Sequence of chain 1.L:
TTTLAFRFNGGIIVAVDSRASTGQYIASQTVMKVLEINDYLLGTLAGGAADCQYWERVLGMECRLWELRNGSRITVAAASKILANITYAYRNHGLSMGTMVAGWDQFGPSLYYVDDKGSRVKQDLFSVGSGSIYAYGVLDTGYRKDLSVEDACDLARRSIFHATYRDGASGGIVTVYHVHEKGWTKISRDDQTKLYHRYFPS

The small molecule below binds the protein below.
Small molecule (SMILES): Cc1ccc2nc(C(=O)NC3CCCC3)cc(Nc3ccccc3)c2c1

Binding-site contacts:
Ligand atom C22 contacts residue SER130 of chain 1.L at 3.7 Å.
Ligand atom C17 contacts residue TYR113 of chain 1.L at 3.5 Å (hydrophobic).
Ligand atom C13 contacts residue VAL128 of chain 1.L at 3.6 Å (hydrophobic).
Ligand atom C25 contacts residue ILE133 of chain 1.L at 3.7 Å (hydrophobic).
Ligand atom C20 contacts residue GLY47 of chain 1.L at 3.7 Å.
Ligand atom C11 contacts residue GLY129 of chain 1.L at 3.3 Å.
Ligand atom C17 contacts residue PHE24 of chain 1.K at 3.7 Å (hydrophobic).
Ligand atom C12 contacts residue GLY129 of chain 1.L at 3.7 Å.
Ligand atom N14 contacts residue TYR113 of chain 1.L at 3.1 Å (h-bond).
Ligand atom C2 contacts residue SER127 of chain 1.L at 2.8 Å.
Ligand atom C1 contacts residue SER127 of chain 1.L at 3.2 Å.
Ligand atom C20 contacts residue GLY98 of chain 1.L at 3.8 Å.
Ligand atom C25 contacts residue ILE27 of chain 1.K at 3.7 Å (hydrophobic).
Ligand atom C6 contacts residue PHE24 of chain 1.K at 3.5 Å (hydrophobic).
Ligand atom N10 contacts residue GLY129 of chain 1.L at 3.5 Å (h-bond).
Ligand atom C3 contacts residue SER132 of chain 1.L at 3.6 Å.
Ligand atom N10 contacts residue SER132 of chain 1.L at 3.3 Å (h-bond).
Ligand atom C21 contacts residue VAL128 of chain 1.L at 3.6 Å (hydrophobic).
Ligand atom C16 contacts residue TYR113 of chain 1.L at 3.7 Å (hydrophobic).
Ligand atom N7 contacts residue GLY129 of chain 1.L at 3.2 Å (h-bond).
Ligand atom C4 contacts residue TYR113 of chain 1.L at 3.4 Å (hydrophobic).
Ligand atom C9 contacts residue SER132 of chain 1.L at 3.8 Å.
Ligand atom N10 contacts residue PHE24 of chain 1.K at 3.5 Å.
Ligand atom C15 contacts residue ILE29 of chain 1.K at 3.6 Å (hydrophobic).
Ligand atom C6 contacts residue GLY129 of chain 1.L at 3.1 Å.
Ligand atom C26 contacts residue SER130 of chain 1.L at 3.4 Å.
Ligand atom C11 contacts residue PHE24 of chain 1.K at 3.3 Å (hydrophobic).
Ligand atom C18 contacts residue ASP116 of chain 1.L at 3.8 Å.
Ligand atom O5 contacts residue GLY129 of chain 1.L at 3.5 Å (h-bond).
Ligand atom C19 contacts residue MET97 of chain 1.L at 3.7 Å (hydrophobic).
Ligand atom C16 contacts residue VAL128 of chain 1.L at 3.8 Å (hydrophobic).
Ligand atom C24 contacts residue TYR26 of chain 1.K at 3.7 Å (hydrophobic).
Ligand atom C25 contacts residue TYR26 of chain 1.K at 3.0 Å (hydrophobic).
Ligand atom C15 contacts residue SER127 of chain 1.L at 3.8 Å.
Ligand atom C3 contacts residue SER127 of chain 1.L at 3.1 Å.
Ligand atom C12 contacts residue PHE24 of chain 1.K at 3.3 Å (hydrophobic).
Ligand atom C19 contacts residue GLY98 of chain 1.L at 3.5 Å.
Ligand atom N14 contacts residue VAL128 of chain 1.L at 3.3 Å.
Ligand atom C18 contacts residue GLY98 of chain 1.L at 3.7 Å.
Ligand atom O5 contacts residue SER130 of chain 1.L at 3.7 Å.

Sequence of chain 1.K:
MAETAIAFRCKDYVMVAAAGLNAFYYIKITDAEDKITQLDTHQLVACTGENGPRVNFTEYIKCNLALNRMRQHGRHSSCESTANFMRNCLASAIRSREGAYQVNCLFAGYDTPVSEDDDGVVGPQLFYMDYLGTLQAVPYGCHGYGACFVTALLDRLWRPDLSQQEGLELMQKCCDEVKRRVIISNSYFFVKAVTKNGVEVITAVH